Binding-site contacts:
Ligand atom C4 contacts residue ASN1071 of chain 1.C at 4.2 Å.
Ligand atom C3 contacts residue ASN1071 of chain 1.C at 3.8 Å.
Ligand atom C8 contacts residue GLU1069 of chain 1.C at 3.5 Å.
Ligand atom C8 contacts residue LYS1070 of chain 1.C at 4.1 Å.
Ligand atom O7 contacts residue ASN1071 of chain 1.C at 3.6 Å.
Ligand atom C8 contacts residue ALA710 of chain 1.C at 3.9 Å (hydrophobic).
Ligand atom C1 contacts residue GLN892 of chain 1.A at 4.5 Å.
Ligand atom O7 contacts residue LYS1070 of chain 1.C at 4.4 Å.
Ligand atom C5 contacts residue ALA703 of chain 1.C at 4.1 Å (hydrophobic).
Ligand atom O7 contacts residue GLU1069 of chain 1.C at 4.3 Å.
Ligand atom C7 contacts residue ASN1071 of chain 1.C at 3.5 Å.
Ligand atom C1 contacts residue ASN1071 of chain 1.C at 1.4 Å.
Ligand atom C7 contacts residue LYS1070 of chain 1.C at 4.5 Å.
Ligand atom O5 contacts residue ASN1071 of chain 1.C at 2.3 Å (h-bond).
Ligand atom N2 contacts residue ASN1071 of chain 1.C at 2.9 Å (h-bond).
Ligand atom C5 contacts residue ASN1071 of chain 1.C at 3.6 Å.
Ligand atom N2 contacts residue GLN892 of chain 1.A at 4.5 Å.
Ligand atom C3 contacts residue ALA703 of chain 1.C at 4.5 Å (hydrophobic).
Ligand atom O4 contacts residue ALA703 of chain 1.C at 4.5 Å.
Ligand atom C8 contacts residue ASN1071 of chain 1.C at 3.9 Å.
Ligand atom C2 contacts residue ASN1071 of chain 1.C at 2.5 Å.

Sequence of chain 1.A:
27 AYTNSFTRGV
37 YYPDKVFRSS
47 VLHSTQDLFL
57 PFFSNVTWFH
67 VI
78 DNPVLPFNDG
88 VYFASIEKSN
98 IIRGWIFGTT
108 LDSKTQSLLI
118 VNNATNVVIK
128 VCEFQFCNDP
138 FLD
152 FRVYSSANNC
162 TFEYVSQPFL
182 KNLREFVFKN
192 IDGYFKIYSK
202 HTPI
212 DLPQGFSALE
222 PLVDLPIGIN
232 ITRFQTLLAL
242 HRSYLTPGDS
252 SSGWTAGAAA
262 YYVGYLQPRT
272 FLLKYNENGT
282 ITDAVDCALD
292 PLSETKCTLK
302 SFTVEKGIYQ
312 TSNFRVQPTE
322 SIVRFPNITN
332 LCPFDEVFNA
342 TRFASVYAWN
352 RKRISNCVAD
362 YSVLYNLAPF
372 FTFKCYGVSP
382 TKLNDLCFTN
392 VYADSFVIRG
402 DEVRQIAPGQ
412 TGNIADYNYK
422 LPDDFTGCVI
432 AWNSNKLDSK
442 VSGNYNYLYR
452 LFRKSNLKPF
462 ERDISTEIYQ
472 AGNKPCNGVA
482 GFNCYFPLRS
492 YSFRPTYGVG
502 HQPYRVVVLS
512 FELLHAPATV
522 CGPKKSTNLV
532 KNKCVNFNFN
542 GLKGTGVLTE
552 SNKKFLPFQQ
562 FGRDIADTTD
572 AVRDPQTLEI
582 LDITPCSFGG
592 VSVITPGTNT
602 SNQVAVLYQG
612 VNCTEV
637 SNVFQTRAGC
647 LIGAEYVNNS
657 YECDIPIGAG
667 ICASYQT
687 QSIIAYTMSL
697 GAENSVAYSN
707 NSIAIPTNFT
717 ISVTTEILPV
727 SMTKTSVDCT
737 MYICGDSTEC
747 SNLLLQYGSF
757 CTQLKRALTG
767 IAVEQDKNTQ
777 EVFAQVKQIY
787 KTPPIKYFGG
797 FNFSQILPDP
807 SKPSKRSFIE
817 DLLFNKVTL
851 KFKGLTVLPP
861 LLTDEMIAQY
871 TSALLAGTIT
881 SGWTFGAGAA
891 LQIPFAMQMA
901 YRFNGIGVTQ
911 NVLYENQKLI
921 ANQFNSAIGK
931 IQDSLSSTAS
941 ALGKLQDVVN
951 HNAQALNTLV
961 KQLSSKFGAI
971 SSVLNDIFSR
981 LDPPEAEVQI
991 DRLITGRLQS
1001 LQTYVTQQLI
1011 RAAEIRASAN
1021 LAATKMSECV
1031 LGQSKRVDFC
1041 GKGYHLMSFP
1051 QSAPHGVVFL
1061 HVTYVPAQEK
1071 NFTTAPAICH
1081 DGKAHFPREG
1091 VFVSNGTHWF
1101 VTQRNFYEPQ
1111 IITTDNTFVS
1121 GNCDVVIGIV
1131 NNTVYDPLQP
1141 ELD

The protein below binds the small molecule below.
Small molecule (SMILES): CC(=O)N[C@@H]1[C@@H](O)[C@H](O)[C@@H](CO)O[C@H]1O

Sequence of chain 1.C:
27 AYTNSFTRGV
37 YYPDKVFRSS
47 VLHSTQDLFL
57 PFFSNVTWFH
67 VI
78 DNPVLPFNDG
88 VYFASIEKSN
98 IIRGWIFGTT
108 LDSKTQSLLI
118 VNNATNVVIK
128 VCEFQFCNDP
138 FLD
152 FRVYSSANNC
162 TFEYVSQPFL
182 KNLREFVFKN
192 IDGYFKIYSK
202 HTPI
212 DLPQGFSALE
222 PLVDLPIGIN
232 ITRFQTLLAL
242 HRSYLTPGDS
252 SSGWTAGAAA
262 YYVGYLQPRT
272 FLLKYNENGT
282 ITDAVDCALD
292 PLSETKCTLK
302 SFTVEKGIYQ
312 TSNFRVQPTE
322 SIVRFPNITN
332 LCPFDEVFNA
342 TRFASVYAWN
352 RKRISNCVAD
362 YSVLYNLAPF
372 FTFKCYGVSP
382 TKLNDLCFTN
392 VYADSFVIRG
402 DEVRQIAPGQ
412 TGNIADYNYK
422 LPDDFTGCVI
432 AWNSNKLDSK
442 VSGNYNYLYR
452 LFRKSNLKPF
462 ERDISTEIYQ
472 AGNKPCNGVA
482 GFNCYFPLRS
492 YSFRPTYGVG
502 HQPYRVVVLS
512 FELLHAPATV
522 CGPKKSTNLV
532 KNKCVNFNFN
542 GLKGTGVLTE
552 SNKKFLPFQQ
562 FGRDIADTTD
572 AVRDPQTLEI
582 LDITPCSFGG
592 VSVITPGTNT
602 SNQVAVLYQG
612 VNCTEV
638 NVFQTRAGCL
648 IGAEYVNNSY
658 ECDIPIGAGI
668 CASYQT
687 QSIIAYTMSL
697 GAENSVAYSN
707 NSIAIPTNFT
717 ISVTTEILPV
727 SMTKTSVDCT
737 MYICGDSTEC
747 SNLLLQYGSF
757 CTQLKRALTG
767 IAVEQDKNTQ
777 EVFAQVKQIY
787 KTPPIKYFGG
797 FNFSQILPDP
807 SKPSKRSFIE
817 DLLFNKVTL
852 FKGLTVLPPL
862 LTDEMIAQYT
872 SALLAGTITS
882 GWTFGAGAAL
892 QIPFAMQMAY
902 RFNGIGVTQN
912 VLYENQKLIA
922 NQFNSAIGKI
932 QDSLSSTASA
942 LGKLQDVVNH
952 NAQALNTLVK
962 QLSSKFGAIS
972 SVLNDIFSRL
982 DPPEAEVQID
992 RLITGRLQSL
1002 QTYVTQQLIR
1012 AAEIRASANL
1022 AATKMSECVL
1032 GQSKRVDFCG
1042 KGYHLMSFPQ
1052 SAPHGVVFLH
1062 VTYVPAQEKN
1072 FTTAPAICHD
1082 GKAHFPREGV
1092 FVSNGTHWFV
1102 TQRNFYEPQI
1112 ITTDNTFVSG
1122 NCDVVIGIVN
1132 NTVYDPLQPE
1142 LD